Binding-site contacts:
Ligand atom O03 contacts residue MN1 of chain 1.U at 2.1 Å.
Ligand atom C33 contacts residue MET177 of chain 1.B at 3.4 Å (hydrophobic).
Ligand atom C10 contacts residue ARG213 of chain 1.B at 3.7 Å.
Ligand atom C34 contacts residue MET177 of chain 1.B at 3.6 Å (hydrophobic).
Ligand atom N23 contacts residue TYR178 of chain 1.A at 3.6 Å.
Ligand atom C20 contacts residue ASP218 of chain 1.A at 3.7 Å.
Ligand atom C02 contacts residue MN1 of chain 1.U at 3.1 Å.
Ligand atom N21 contacts residue ASP218 of chain 1.A at 2.9 Å (salt-bridge).
Ligand atom C10 contacts residue TYR178 of chain 1.A at 3.7 Å (hydrophobic).
Ligand atom C20 contacts residue GLN180 of chain 1.A at 3.4 Å.
Ligand atom O01 contacts residue ASN212 of chain 1.B at 2.6 Å (h-bond).
Ligand atom O09 contacts residue ALA215 of chain 1.B at 3.3 Å.
Ligand atom C02 contacts residue GLU217 of chain 1.B at 3.6 Å.
Ligand atom O03 contacts residue ASN212 of chain 1.B at 3.4 Å.
Ligand atom C20 contacts residue ALA213 of chain 1.A at 3.7 Å (hydrophobic).
Ligand atom N28 contacts residue ARG211 of chain 1.B at 3.6 Å (salt-bridge).
Ligand atom C05 contacts residue ASN212 of chain 1.B at 3.2 Å.
Ligand atom C18 contacts residue ASP150 of chain 1.A at 3.5 Å.
Ligand atom O01 contacts residue ARG211 of chain 1.B at 3.3 Å.
Ligand atom O01 contacts residue TYR119 of chain 1.B at 3.2 Å (h-bond).
Ligand atom C14 contacts residue ASP218 of chain 1.A at 3.6 Å.
Ligand atom C32 contacts residue MET177 of chain 1.B at 3.7 Å (hydrophobic).
Ligand atom C10 contacts residue ALA215 of chain 1.B at 3.7 Å (hydrophobic).
Ligand atom C16 contacts residue TYR178 of chain 1.A at 3.5 Å (hydrophobic).
Ligand atom N07 contacts residue ARG213 of chain 1.B at 3.1 Å (salt-bridge).
Ligand atom C35 contacts residue ARG211 of chain 1.B at 3.7 Å.
Ligand atom C04 contacts residue MN1 of chain 1.U at 3.7 Å.
Ligand atom O03 contacts residue SER118 of chain 1.B at 2.6 Å.
Ligand atom C29 contacts residue TYR119 of chain 1.B at 3.6 Å (hydrophobic).
Ligand atom O01 contacts residue SER118 of chain 1.B at 3.3 Å.
Ligand atom N23 contacts residue ASP218 of chain 1.A at 2.6 Å (salt-bridge).
Ligand atom C22 contacts residue ASP218 of chain 1.A at 3.3 Å.
Ligand atom C02 contacts residue ASN212 of chain 1.B at 3.5 Å.
Ligand atom C17 contacts residue TYR178 of chain 1.A at 3.4 Å (hydrophobic).
Ligand atom N28 contacts residue TYR119 of chain 1.B at 3.4 Å.
Ligand atom C15 contacts residue TYR178 of chain 1.A at 3.6 Å (hydrophobic).
Ligand atom C08 contacts residue ALA215 of chain 1.B at 3.6 Å (hydrophobic).
Ligand atom O03 contacts residue GLU217 of chain 1.B at 2.3 Å (salt-bridge).
Ligand atom C02 contacts residue SER118 of chain 1.B at 3.1 Å.
Ligand atom C22 contacts residue TYR178 of chain 1.A at 3.5 Å (hydrophobic).

A small-molecule ligand and the protein it binds are described below.
Small molecule (SMILES): O=C(CCCCc1ccc2cccnc2n1)NCC[C@H](NC(=O)c1nc2ccccc2s1)C(=O)O

Sequence of chain 1.A:
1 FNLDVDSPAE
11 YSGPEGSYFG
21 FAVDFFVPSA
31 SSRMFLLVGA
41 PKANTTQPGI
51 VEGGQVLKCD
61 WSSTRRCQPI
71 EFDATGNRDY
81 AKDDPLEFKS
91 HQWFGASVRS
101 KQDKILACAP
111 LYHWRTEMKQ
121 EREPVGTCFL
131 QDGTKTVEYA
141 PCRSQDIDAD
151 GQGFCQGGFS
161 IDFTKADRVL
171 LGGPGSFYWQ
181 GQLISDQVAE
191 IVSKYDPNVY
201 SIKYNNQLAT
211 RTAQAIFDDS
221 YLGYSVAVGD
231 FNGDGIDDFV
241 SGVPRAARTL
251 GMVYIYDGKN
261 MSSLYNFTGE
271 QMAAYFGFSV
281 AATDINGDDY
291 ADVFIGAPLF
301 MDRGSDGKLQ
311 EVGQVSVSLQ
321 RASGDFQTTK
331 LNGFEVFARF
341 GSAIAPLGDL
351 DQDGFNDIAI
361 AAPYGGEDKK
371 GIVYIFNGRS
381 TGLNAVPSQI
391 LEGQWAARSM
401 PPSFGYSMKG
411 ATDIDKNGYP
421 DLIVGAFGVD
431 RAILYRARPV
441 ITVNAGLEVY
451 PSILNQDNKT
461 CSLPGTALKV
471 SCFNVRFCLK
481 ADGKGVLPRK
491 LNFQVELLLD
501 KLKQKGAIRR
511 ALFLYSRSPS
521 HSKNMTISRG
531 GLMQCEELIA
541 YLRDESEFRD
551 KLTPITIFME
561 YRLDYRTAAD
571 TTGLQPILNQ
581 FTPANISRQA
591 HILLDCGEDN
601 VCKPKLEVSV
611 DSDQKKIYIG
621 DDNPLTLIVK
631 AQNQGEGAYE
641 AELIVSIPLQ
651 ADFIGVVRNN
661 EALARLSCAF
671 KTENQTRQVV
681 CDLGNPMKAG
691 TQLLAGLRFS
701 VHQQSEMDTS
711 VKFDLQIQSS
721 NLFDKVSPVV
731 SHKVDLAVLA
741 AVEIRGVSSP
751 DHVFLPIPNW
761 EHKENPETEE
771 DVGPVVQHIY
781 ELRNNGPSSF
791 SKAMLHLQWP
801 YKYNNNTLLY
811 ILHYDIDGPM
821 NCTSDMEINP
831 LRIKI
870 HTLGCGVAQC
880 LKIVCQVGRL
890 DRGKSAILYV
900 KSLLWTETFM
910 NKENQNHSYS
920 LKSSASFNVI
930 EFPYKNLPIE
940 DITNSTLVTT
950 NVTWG

Sequence of chain 1.B:
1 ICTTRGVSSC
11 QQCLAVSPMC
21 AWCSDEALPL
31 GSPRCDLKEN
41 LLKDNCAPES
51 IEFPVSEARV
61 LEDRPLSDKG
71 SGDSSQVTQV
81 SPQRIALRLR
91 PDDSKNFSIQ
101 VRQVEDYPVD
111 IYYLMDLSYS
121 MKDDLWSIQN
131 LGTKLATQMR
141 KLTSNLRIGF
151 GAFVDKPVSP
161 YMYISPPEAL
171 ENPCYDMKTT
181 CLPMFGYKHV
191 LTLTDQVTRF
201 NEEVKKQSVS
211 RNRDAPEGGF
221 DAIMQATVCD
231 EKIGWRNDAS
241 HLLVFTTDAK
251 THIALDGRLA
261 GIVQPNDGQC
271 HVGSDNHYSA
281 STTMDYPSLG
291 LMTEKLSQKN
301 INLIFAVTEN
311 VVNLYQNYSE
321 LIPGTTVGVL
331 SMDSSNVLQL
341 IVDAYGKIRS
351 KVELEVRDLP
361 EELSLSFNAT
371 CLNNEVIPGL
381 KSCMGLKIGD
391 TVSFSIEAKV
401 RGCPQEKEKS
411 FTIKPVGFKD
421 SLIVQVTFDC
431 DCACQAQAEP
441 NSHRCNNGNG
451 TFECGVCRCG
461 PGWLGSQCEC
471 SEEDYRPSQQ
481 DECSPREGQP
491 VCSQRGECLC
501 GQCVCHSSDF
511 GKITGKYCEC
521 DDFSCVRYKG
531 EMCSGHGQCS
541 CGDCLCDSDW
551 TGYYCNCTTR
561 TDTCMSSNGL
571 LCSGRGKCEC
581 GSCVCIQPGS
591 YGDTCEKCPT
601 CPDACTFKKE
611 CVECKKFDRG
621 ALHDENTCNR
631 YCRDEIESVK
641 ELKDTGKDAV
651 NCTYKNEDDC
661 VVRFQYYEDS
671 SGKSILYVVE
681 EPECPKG